Binding-site contacts:
Ligand atom O17 contacts residue PHE257 of chain 1.A at 3.2 Å.
Ligand atom C03 contacts residue YTN1 of chain 1.F at 0.4 Å.
Ligand atom C28 contacts residue THR86 of chain 1.A at 3.5 Å.
Ligand atom C08 contacts residue YTN1 of chain 1.F at 0.3 Å.
Ligand atom O02 contacts residue VAL298 of chain 1.A at 3.5 Å.
Ligand atom C25 contacts residue HIS165 of chain 1.A at 3.5 Å.
Ligand atom C05 contacts residue YTN1 of chain 1.F at 0.2 Å.
Ligand atom C04 contacts residue YTN1 of chain 1.F at 0.2 Å.
Ligand atom C26 contacts residue HIS165 of chain 1.A at 3.4 Å.
Ligand atom C26 contacts residue YTN1 of chain 1.F at 0.4 Å.
Ligand atom C26 contacts residue SIN1 of chain 1.D at 3.4 Å.
Ligand atom O29 contacts residue YTN1 of chain 1.F at 0.3 Å (h-bond).
Ligand atom C28 contacts residue YTN1 of chain 1.F at 0.4 Å.
Ligand atom O09 contacts residue YTN1 of chain 1.F at 0.5 Å (h-bond).
Ligand atom C15 contacts residue YTN1 of chain 1.F at 0.9 Å.
Ligand atom O19 contacts residue LYS187 of chain 1.A at 3.0 Å (salt-bridge).
Ligand atom C12 contacts residue YTN1 of chain 1.F at 0.1 Å.
Ligand atom C13 contacts residue YTN1 of chain 1.F at 0.5 Å.
Ligand atom C07 contacts residue YTN1 of chain 1.F at 0.2 Å.
Ligand atom O27 contacts residue MET167 of chain 1.A at 3.3 Å (h-bond).
Ligand atom O27 contacts residue YTN1 of chain 1.F at 0.3 Å (h-bond).
Ligand atom C16 contacts residue YTN1 of chain 1.F at 1.2 Å.
Ligand atom O02 contacts residue YTN1 of chain 1.F at 0.7 Å (h-bond).
Ligand atom C22 contacts residue YTN1 of chain 1.F at 0.3 Å.
Ligand atom C23 contacts residue YTN1 of chain 1.F at 0.1 Å.
Ligand atom O19 contacts residue YTN1 of chain 1.F at 0.8 Å (h-bond).
Ligand atom C01 contacts residue YTN1 of chain 1.F at 0.6 Å.
Ligand atom O11 contacts residue YTN1 of chain 1.F at 0.3 Å (h-bond).
Ligand atom C10 contacts residue YTN1 of chain 1.F at 0.4 Å.
Ligand atom C22 contacts residue PRO80 of chain 1.A at 3.4 Å (hydrophobic).
Ligand atom C25 contacts residue YTN1 of chain 1.F at 0.3 Å.
Ligand atom C24 contacts residue YTN1 of chain 1.F at 0.1 Å.
Ligand atom C20 contacts residue YTN1 of chain 1.F at 0.6 Å.
Ligand atom C25 contacts residue SIN1 of chain 1.D at 3.3 Å.
Ligand atom O17 contacts residue YTN1 of chain 1.F at 0.8 Å (h-bond).
Ligand atom C06 contacts residue YTN1 of chain 1.F at 0.3 Å.
Ligand atom C14 contacts residue YTN1 of chain 1.F at 0.8 Å.
Ligand atom O09 contacts residue VAL298 of chain 1.A at 3.3 Å.
Ligand atom C18 contacts residue YTN1 of chain 1.F at 0.6 Å.
Ligand atom C21 contacts residue YTN1 of chain 1.F at 0.4 Å.

This protein binds this small molecule.
Small molecule (SMILES): COc1cc(C[C@@H]2C(=O)OC[C@H]2Cc2ccc3c(c2)OCO3)cc(OC)c1OC

Sequence of chain 1.A:
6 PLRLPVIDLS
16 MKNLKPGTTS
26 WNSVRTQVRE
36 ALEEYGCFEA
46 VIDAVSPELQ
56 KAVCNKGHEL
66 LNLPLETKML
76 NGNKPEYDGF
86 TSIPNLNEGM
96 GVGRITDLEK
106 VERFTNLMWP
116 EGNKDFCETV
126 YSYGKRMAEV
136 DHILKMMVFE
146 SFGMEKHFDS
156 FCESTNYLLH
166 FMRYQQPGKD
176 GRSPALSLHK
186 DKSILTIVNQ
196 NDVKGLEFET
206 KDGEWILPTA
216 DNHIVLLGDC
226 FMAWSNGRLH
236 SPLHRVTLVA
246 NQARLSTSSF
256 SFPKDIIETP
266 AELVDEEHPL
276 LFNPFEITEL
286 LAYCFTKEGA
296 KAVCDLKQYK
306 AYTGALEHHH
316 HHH